Sequence of chain 9.C:
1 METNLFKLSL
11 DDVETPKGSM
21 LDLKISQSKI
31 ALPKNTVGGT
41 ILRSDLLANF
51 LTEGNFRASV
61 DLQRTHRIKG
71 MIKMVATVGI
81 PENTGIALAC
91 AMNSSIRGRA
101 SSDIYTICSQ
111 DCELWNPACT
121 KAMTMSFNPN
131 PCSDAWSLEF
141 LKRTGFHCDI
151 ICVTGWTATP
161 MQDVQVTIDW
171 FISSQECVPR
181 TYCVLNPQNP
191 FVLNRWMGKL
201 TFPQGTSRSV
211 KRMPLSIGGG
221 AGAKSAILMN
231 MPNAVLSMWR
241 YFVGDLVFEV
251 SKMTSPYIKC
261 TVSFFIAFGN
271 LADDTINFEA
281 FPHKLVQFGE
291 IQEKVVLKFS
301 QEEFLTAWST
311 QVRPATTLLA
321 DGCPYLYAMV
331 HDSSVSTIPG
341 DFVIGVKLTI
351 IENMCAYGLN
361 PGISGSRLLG

Binding-site contacts:
Ligand atom O3' contacts residue SER126 of chain 9.C at 3.3 Å.
Ligand atom O2' contacts residue SER126 of chain 9.C at 3.6 Å (h-bond).
Ligand atom N3 contacts residue VAL192 of chain 9.C at 3.4 Å.
Ligand atom O4' contacts residue PRO190 of chain 9.C at 3.2 Å.
Ligand atom N7 contacts residue ILE350 of chain 9.C at 3.8 Å.
Ligand atom P contacts residue THR3 of chain 23.C at 3.9 Å.
Ligand atom C5' contacts residue GLU2 of chain 23.C at 3.2 Å.
Ligand atom C4 contacts residue VAL192 of chain 9.C at 3.9 Å (hydrophobic).
Ligand atom O2' contacts residue MET125 of chain 9.C at 3.6 Å.
Ligand atom P contacts residue LYS7 of chain 23.C at 3.2 Å.
Ligand atom C4' contacts residue GLU2 of chain 23.C at 3.5 Å.
Ligand atom N6 contacts residue ILE350 of chain 9.C at 4.0 Å.
Ligand atom C4' contacts residue THR124 of chain 9.C at 3.6 Å.
Ligand atom C2 contacts residue VAL192 of chain 9.C at 3.7 Å (hydrophobic).
Ligand atom OP1 contacts residue THR124 of chain 9.C at 3.8 Å.
Ligand atom N6 contacts residue THR349 of chain 9.C at 3.9 Å.
Ligand atom C6 contacts residue ILE350 of chain 9.C at 3.8 Å (hydrophobic).
Ligand atom O2' contacts residue ARG180 of chain 9.C at 3.9 Å.
Ligand atom C2 contacts residue ARG180 of chain 9.C at 3.6 Å.
Ligand atom C1' contacts residue PRO190 of chain 9.C at 3.9 Å (hydrophobic).
Ligand atom C5' contacts residue THR124 of chain 9.C at 3.5 Å.
Ligand atom C4' contacts residue MET1 of chain 23.C at 3.9 Å (hydrophobic).
Ligand atom OP1 contacts residue ASN4 of chain 23.C at 3.5 Å.
Ligand atom OP1 contacts residue LYS7 of chain 23.C at 3.4 Å (salt-bridge).
Ligand atom N3 contacts residue ARG180 of chain 9.C at 4.0 Å.
Ligand atom O4' contacts residue ARG180 of chain 9.C at 4.0 Å.
Ligand atom OP2 contacts residue LYS7 of chain 23.C at 2.6 Å (salt-bridge).
Ligand atom OP1 contacts residue THR124 of chain 9.C at 4.0 Å.
Ligand atom C5' contacts residue SER126 of chain 9.C at 3.9 Å.
Ligand atom O3' contacts residue THR3 of chain 23.C at 3.8 Å.
Ligand atom C4' contacts residue SER126 of chain 9.C at 3.4 Å.
Ligand atom C1' contacts residue ARG180 of chain 9.C at 3.7 Å.
Ligand atom O5' contacts residue LYS7 of chain 23.C at 3.4 Å (salt-bridge).
Ligand atom OP1 contacts residue THR3 of chain 23.C at 2.9 Å (h-bond).
Ligand atom OP1 contacts residue SER126 of chain 9.C at 2.8 Å (h-bond).
Ligand atom O2' contacts residue MET1 of chain 23.C at 3.2 Å (h-bond).
Ligand atom O3' contacts residue GLU2 of chain 23.C at 3.6 Å.
Ligand atom C5 contacts residue ILE350 of chain 9.C at 3.6 Å (hydrophobic).
Ligand atom O4' contacts residue MET1 of chain 23.C at 3.7 Å.
Ligand atom P contacts residue SER126 of chain 9.C at 3.7 Å.

The protein below binds the small molecule below.
Small molecule (SMILES): Nc1ccn([C@@H]2O[C@H](CO[P](=O)(O)O[C@H]3[C@@H](O)[C@H](n4ccc(=O)[nH]c4=O)O[C@@H]3CO[P](=O)(O)O[C@H]3[C@@H](O)[C@H](n4ccc(N)nc4=O)O[C@@H]3CO[P](=O)(O)O[C@H]3[C@@H](O)[C@H](n4ccc(=O)[nH]c4=O)O[C@@H]3CO[P](=O)(O)O[C@H]3[C@@H](O)[C@H](n4cnc5c(=O)nc(N)[nH]c54)O[C@@H]3CO[P](=O)(O)O[C@H]3[C@@H](O)[C@H](n4cnc5c(N)ncnc54)O[C@@H]3CO)[C@@H](O)[C@H]2O)c(=O)n1

Sequence of chain 23.C:
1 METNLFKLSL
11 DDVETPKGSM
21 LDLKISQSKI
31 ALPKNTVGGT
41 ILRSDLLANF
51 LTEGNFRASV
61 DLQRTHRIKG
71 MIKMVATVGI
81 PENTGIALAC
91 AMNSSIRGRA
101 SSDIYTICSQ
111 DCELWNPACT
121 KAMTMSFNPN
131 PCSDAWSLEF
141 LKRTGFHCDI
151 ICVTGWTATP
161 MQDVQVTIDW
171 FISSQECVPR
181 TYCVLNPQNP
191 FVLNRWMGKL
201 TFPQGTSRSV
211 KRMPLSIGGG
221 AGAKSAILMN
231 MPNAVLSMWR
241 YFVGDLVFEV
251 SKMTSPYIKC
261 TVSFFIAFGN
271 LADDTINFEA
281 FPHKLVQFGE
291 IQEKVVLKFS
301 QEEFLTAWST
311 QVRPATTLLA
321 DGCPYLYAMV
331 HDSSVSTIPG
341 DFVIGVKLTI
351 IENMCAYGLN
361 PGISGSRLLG